Binding-site contacts:
Ligand atom C3 contacts residue GLN61 of chain 1.A at 3.7 Å.
Ligand atom O26 contacts residue PHE44 of chain 1.A at 3.3 Å (h-bond).
Ligand atom C24 contacts residue GLN48 of chain 1.A at 3.9 Å.
Ligand atom O4 contacts residue HIS62 of chain 1.A at 3.8 Å.
Ligand atom C6 contacts residue VAL82 of chain 1.A at 3.7 Å (hydrophobic).
Ligand atom C32 contacts residue GLY47 of chain 1.A at 3.9 Å.
Ligand atom C34 contacts residue GLY47 of chain 1.A at 3.5 Å.
Ligand atom C33 contacts residue LEU43 of chain 1.A at 3.2 Å (hydrophobic).
Ligand atom C17 contacts residue LEU43 of chain 1.A at 3.4 Å (hydrophobic).
Ligand atom C25 contacts residue GLN48 of chain 1.A at 3.9 Å.
Ligand atom C15 contacts residue LEU43 of chain 1.A at 3.7 Å (hydrophobic).
Ligand atom CL2 contacts residue ILE88 of chain 1.A at 3.8 Å.
Ligand atom C14 contacts residue VAL82 of chain 1.A at 3.5 Å (hydrophobic).
Ligand atom C34 contacts residue LEU43 of chain 1.A at 3.2 Å (hydrophobic).
Ligand atom CL1 contacts residue TYR89 of chain 1.A at 3.8 Å.
Ligand atom C35 contacts residue ILE50 of chain 1.A at 3.6 Å (hydrophobic).
Ligand atom C1 contacts residue ILE63 of chain 1.A at 3.8 Å (hydrophobic).
Ligand atom C23 contacts residue GLY47 of chain 1.A at 3.5 Å.
Ligand atom C37 contacts residue ILE50 of chain 1.A at 3.5 Å (hydrophobic).
Ligand atom C14 contacts residue HIS85 of chain 1.A at 3.6 Å.
Ligand atom C34 contacts residue LEU46 of chain 1.A at 3.8 Å (hydrophobic).
Ligand atom C2 contacts residue GLN61 of chain 1.A at 3.5 Å.
Ligand atom F30 contacts residue GLY47 of chain 1.A at 3.3 Å.
Ligand atom F30 contacts residue ILE50 of chain 1.A at 3.3 Å.
Ligand atom O20 contacts residue GLY47 of chain 1.A at 3.5 Å.
Ligand atom C31 contacts residue MET51 of chain 1.A at 3.8 Å (hydrophobic).
Ligand atom O4 contacts residue GLN61 of chain 1.A at 2.6 Å (h-bond).
Ligand atom C31 contacts residue ILE50 of chain 1.A at 3.8 Å (hydrophobic).
Ligand atom C38 contacts residue VAL82 of chain 1.A at 3.9 Å (hydrophobic).
Ligand atom C25 contacts residue PHE44 of chain 1.A at 3.8 Å (hydrophobic).
Ligand atom C23 contacts residue GLN48 of chain 1.A at 3.7 Å.
Ligand atom C13 contacts residue VAL82 of chain 1.A at 3.9 Å (hydrophobic).
Ligand atom CL2 contacts residue LEU43 of chain 1.A at 3.9 Å.
Ligand atom CL1 contacts residue HIS85 of chain 1.A at 3.6 Å.
Ligand atom N27 contacts residue PHE44 of chain 1.A at 3.7 Å.
Ligand atom C23 contacts residue MET51 of chain 1.A at 3.5 Å (hydrophobic).
Ligand atom O26 contacts residue GLN48 of chain 1.A at 2.8 Å (h-bond).
Ligand atom C1 contacts residue GLN61 of chain 1.A at 3.6 Å.
Ligand atom C33 contacts residue GLY47 of chain 1.A at 3.4 Å.
Ligand atom CL1 contacts residue LEU43 of chain 1.A at 3.7 Å.

The protein below binds the small molecule below.
Small molecule (SMILES): CC(C)(O)c1cc(F)c2c(c1)C(=O)N(Cc1ccc(Cl)cn1)[C@@]2(OCC1(C(N)=O)CC1)c1ccc(Cl)cc1

Sequence of chain 1.A:
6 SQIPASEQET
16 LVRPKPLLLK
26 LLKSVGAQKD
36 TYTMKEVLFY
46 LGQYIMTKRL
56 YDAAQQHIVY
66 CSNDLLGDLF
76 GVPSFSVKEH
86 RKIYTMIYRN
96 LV